Sequence of chain 1.C:
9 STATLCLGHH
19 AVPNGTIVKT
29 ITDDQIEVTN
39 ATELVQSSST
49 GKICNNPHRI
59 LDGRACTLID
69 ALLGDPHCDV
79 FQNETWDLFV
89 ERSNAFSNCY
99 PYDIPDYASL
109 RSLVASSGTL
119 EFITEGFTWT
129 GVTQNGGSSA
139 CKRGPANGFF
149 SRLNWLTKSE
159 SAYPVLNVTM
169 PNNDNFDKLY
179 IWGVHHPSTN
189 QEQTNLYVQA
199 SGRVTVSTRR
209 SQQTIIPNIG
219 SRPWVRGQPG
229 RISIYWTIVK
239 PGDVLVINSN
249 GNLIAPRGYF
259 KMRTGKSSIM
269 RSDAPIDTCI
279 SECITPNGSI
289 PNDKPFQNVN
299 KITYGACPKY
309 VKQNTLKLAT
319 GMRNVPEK

Binding-site contacts:
Ligand atom C7 contacts residue PRO221 of chain 1.C at 4.2 Å (hydrophobic).
Ligand atom C5 contacts residue TRP222 of chain 1.C at 4.2 Å (hydrophobic).
Ligand atom C1 contacts residue TRP222 of chain 1.C at 3.4 Å (hydrophobic).
Ligand atom O5 contacts residue THR167 of chain 1.E at 3.6 Å (h-bond).
Ligand atom C3 contacts residue TRP222 of chain 1.C at 3.9 Å (hydrophobic).
Ligand atom O7 contacts residue ARG220 of chain 1.C at 4.1 Å.
Ligand atom C5 contacts residue TRP222 of chain 1.C at 4.1 Å (hydrophobic).
Ligand atom C8 contacts residue PRO221 of chain 1.C at 4.1 Å (hydrophobic).
Ligand atom O7 contacts residue PRO221 of chain 1.C at 3.4 Å.
Ligand atom C2 contacts residue SER219 of chain 1.C at 4.1 Å.
Ligand atom C7 contacts residue ASN165 of chain 1.E at 3.7 Å.
Ligand atom C7 contacts residue TRP222 of chain 1.C at 3.6 Å (hydrophobic).
Ligand atom N2 contacts residue SER219 of chain 1.C at 3.1 Å (h-bond).
Ligand atom C2 contacts residue ASN165 of chain 1.E at 2.4 Å.
Ligand atom C8 contacts residue TRP222 of chain 1.C at 4.0 Å (hydrophobic).
Ligand atom O5 contacts residue ASN165 of chain 1.E at 2.3 Å (h-bond).
Ligand atom C5 contacts residue THR167 of chain 1.E at 3.8 Å.
Ligand atom C8 contacts residue SER219 of chain 1.C at 3.8 Å.
Ligand atom C2 contacts residue TRP222 of chain 1.C at 4.0 Å (hydrophobic).
Ligand atom O4 contacts residue TRP222 of chain 1.C at 4.1 Å.
Ligand atom N2 contacts residue ASN165 of chain 1.E at 2.8 Å (h-bond).
Ligand atom C6 contacts residue THR167 of chain 1.E at 2.8 Å.
Ligand atom C8 contacts residue VAL242 of chain 1.E at 4.1 Å (hydrophobic).
Ligand atom C4 contacts residue ASN165 of chain 1.E at 4.2 Å.
Ligand atom O6 contacts residue TRP222 of chain 1.C at 4.2 Å.
Ligand atom O7 contacts residue ASN165 of chain 1.E at 4.0 Å.
Ligand atom C6 contacts residue VAL244 of chain 1.E at 4.3 Å (hydrophobic).
Ligand atom C2 contacts residue TRP222 of chain 1.C at 4.1 Å (hydrophobic).
Ligand atom C6 contacts residue TRP222 of chain 1.C at 3.5 Å (hydrophobic).
Ligand atom C7 contacts residue SER219 of chain 1.C at 3.9 Å.
Ligand atom O6 contacts residue THR167 of chain 1.E at 2.6 Å (h-bond).
Ligand atom C1 contacts residue ASN165 of chain 1.E at 1.4 Å.
Ligand atom C4 contacts residue TRP222 of chain 1.C at 3.9 Å (hydrophobic).
Ligand atom O3 contacts residue TRP222 of chain 1.C at 4.1 Å.
Ligand atom O5 contacts residue TRP222 of chain 1.C at 4.2 Å.
Ligand atom C1 contacts residue SER219 of chain 1.C at 3.9 Å.
Ligand atom O7 contacts residue TRP222 of chain 1.C at 2.7 Å (h-bond).
Ligand atom C3 contacts residue ASN165 of chain 1.E at 3.8 Å.
Ligand atom O5 contacts residue TRP222 of chain 1.C at 3.9 Å.
Ligand atom C5 contacts residue ASN165 of chain 1.E at 3.6 Å.

Sequence of chain 1.E:
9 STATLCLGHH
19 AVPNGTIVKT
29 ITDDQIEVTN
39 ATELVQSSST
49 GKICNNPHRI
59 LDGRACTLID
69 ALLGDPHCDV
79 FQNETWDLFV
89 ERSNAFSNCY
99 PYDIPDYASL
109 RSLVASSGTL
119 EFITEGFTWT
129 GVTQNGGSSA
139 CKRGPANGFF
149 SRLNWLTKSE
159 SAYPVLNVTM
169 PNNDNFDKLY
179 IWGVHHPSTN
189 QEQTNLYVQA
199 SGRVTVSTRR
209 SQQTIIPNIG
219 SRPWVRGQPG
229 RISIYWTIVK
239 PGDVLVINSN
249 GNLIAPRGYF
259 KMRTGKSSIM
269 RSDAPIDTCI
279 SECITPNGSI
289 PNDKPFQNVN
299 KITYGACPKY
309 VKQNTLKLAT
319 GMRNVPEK

A protein and the small-molecule ligand that binds it are described below.
Small molecule (SMILES): CC(=O)N[C@H]1[C@H](O[C@H]2[C@H](O)[C@@H](NC(C)=O)CO[C@@H]2CO)O[C@H](CO)[C@@H](O[C@@H]2O[C@H](CO)[C@@H](O)[C@H](O[C@H]3O[C@H](CO)[C@@H](O)[C@H](O)[C@@H]3O)[C@@H]2O)[C@@H]1O